Binding-site contacts:
Ligand atom C13 contacts residue VAL396 of chain 1.C at 4.2 Å (hydrophobic).
Ligand atom F01 contacts residue LYS395 of chain 1.C at 3.3 Å.
Ligand atom C12 contacts residue LYS395 of chain 1.C at 3.8 Å.
Ligand atom C15 contacts residue LEU20 of chain 1.C at 3.8 Å (hydrophobic).
Ligand atom C13 contacts residue ALA38 of chain 1.C at 4.1 Å (hydrophobic).
Ligand atom C13 contacts residue SER40 of chain 1.C at 3.9 Å.
Ligand atom N11 contacts residue LYS395 of chain 1.C at 4.3 Å.
Ligand atom C16 contacts residue MET67 of chain 1.C at 4.1 Å (hydrophobic).
Ligand atom C12 contacts residue SER40 of chain 1.C at 3.5 Å.
Ligand atom N11 contacts residue SER40 of chain 1.C at 4.0 Å.
Ligand atom C08 contacts residue VAL16 of chain 1.C at 4.1 Å (hydrophobic).
Ligand atom C05 contacts residue VAL16 of chain 1.C at 4.1 Å (hydrophobic).
Ligand atom C05 contacts residue ALA17 of chain 1.C at 4.2 Å (hydrophobic).
Ligand atom F01 contacts residue VAL16 of chain 1.C at 3.9 Å.
Ligand atom C14 contacts residue SER40 of chain 1.C at 3.6 Å.
Ligand atom C06 contacts residue LEU20 of chain 1.C at 4.3 Å (hydrophobic).
Ligand atom C17 contacts residue MET67 of chain 1.C at 4.1 Å (hydrophobic).
Ligand atom F07 contacts residue LEU397 of chain 1.C at 4.1 Å.
Ligand atom C14 contacts residue VAL69 of chain 1.C at 4.5 Å (hydrophobic).
Ligand atom C12 contacts residue LEU397 of chain 1.C at 4.4 Å (hydrophobic).
Ligand atom C16 contacts residue SER40 of chain 1.C at 3.9 Å.
Ligand atom C15 contacts residue VAL69 of chain 1.C at 4.2 Å (hydrophobic).
Ligand atom C15 contacts residue ALA38 of chain 1.C at 4.4 Å (hydrophobic).
Ligand atom C16 contacts residue LEU20 of chain 1.C at 4.5 Å (hydrophobic).
Ligand atom C14 contacts residue VAL39 of chain 1.C at 3.8 Å (hydrophobic).
Ligand atom C06 contacts residue VAL16 of chain 1.C at 4.3 Å (hydrophobic).
Ligand atom C04 contacts residue VAL16 of chain 1.C at 3.5 Å (hydrophobic).
Ligand atom C04 contacts residue ALA17 of chain 1.C at 4.0 Å (hydrophobic).
Ligand atom C13 contacts residue VAL39 of chain 1.C at 4.5 Å (hydrophobic).
Ligand atom C16 contacts residue VAL69 of chain 1.C at 3.9 Å (hydrophobic).
Ligand atom F07 contacts residue LEU20 of chain 1.C at 3.4 Å.
Ligand atom C17 contacts residue SER40 of chain 1.C at 3.5 Å.
Ligand atom O10 contacts residue LEU397 of chain 1.C at 4.3 Å.
Ligand atom C16 contacts residue VAL16 of chain 1.C at 3.8 Å (hydrophobic).
Ligand atom C14 contacts residue ALA38 of chain 1.C at 3.9 Å (hydrophobic).
Ligand atom C13 contacts residue LEU397 of chain 1.C at 3.6 Å (hydrophobic).
Ligand atom C02 contacts residue VAL16 of chain 1.C at 3.5 Å (hydrophobic).
Ligand atom C17 contacts residue VAL16 of chain 1.C at 3.8 Å (hydrophobic).
Ligand atom C03 contacts residue VAL16 of chain 1.C at 3.2 Å (hydrophobic).
Ligand atom C15 contacts residue SER40 of chain 1.C at 4.3 Å.

Sequence of chain 1.C:
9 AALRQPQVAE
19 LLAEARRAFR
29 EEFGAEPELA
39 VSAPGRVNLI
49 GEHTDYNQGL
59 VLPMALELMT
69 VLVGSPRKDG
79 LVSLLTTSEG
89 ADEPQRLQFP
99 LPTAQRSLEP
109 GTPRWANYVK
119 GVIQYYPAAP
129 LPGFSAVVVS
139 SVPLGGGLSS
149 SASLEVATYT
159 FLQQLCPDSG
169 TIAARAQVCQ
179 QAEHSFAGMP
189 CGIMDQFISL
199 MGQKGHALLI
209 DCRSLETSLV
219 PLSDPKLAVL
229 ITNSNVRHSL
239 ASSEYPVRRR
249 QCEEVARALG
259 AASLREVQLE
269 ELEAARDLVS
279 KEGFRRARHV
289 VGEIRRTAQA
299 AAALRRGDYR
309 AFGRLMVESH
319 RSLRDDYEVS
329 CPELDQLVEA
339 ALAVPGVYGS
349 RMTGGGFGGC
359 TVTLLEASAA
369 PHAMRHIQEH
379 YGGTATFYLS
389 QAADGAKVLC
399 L

A protein and the small-molecule ligand that binds it are described below.
Small molecule (SMILES): O=C(c1c(F)cccc1F)N1CCCCCC1